This small molecule binds to this protein.
Small molecule (SMILES): Nc1ncnc2c1ncn2[C@@H]1O[C@H](CO[P](=O)(O)O[P](=O)(O)CP(=O)(O)O)[C@@H](O)[C@H]1O

Sequence of chain 1.B:
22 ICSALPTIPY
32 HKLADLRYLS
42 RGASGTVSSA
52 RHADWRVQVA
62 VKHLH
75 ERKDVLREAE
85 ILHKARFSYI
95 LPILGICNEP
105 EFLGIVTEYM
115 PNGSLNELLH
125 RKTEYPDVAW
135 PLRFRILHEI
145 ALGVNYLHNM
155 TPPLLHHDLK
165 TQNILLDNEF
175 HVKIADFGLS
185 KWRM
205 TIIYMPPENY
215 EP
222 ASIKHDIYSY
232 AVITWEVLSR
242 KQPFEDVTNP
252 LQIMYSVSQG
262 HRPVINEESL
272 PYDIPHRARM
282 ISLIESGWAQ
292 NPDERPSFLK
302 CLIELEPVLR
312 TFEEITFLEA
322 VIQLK

Binding-site contacts:
Ligand atom N6 contacts residue GLU112 of chain 1.B at 3.0 Å (salt-bridge).
Ligand atom PB contacts residue ASP180 of chain 1.B at 3.5 Å.
Ligand atom N1 contacts residue MET114 of chain 1.B at 2.9 Å (h-bond).
Ligand atom O3G contacts residue GLY46 of chain 1.B at 3.3 Å (h-bond).
Ligand atom N1 contacts residue TYR113 of chain 1.B at 3.7 Å.
Ligand atom O1B contacts residue ASP180 of chain 1.B at 3.0 Å (salt-bridge).
Ligand atom O2A contacts residue LYS63 of chain 1.B at 3.1 Å (salt-bridge).
Ligand atom O3A contacts residue LYS63 of chain 1.B at 3.1 Å.
Ligand atom O3G contacts residue ALA44 of chain 1.B at 2.9 Å (h-bond).
Ligand atom PB contacts residue LYS63 of chain 1.B at 3.7 Å.
Ligand atom N6 contacts residue THR111 of chain 1.B at 3.3 Å (h-bond).
Ligand atom O2G contacts residue SER45 of chain 1.B at 2.9 Å.
Ligand atom O3G contacts residue SER45 of chain 1.B at 2.5 Å (h-bond).
Ligand atom PA contacts residue LYS63 of chain 1.B at 3.7 Å.
Ligand atom O2B contacts residue MG1 of chain 1.F at 2.2 Å.
Ligand atom C1' contacts residue SER41 of chain 1.B at 3.6 Å.
Ligand atom C2 contacts residue MET114 of chain 1.B at 3.4 Å (hydrophobic).
Ligand atom O1A contacts residue ASP180 of chain 1.B at 3.1 Å (salt-bridge).
Ligand atom O1B contacts residue MG1 of chain 1.F at 3.8 Å.
Ligand atom C4' contacts residue SER41 of chain 1.B at 3.8 Å.
Ligand atom C2 contacts residue TYR113 of chain 1.B at 3.8 Å (hydrophobic).
Ligand atom O3' contacts residue GLN166 of chain 1.B at 3.8 Å.
Ligand atom PB contacts residue MG1 of chain 1.F at 3.3 Å.
Ligand atom C5 contacts residue LEU169 of chain 1.B at 3.6 Å (hydrophobic).
Ligand atom C6 contacts residue ALA61 of chain 1.B at 3.5 Å (hydrophobic).
Ligand atom PG contacts residue SER45 of chain 1.B at 3.6 Å.
Ligand atom O2B contacts residue ASP180 of chain 1.B at 3.1 Å (salt-bridge).
Ligand atom N6 contacts residue ALA61 of chain 1.B at 3.3 Å.
Ligand atom O3G contacts residue GLY43 of chain 1.B at 3.0 Å.
Ligand atom PA contacts residue MG1 of chain 1.F at 3.4 Å.
Ligand atom O1A contacts residue ASN167 of chain 1.B at 3.4 Å (h-bond).
Ligand atom O1A contacts residue MG1 of chain 1.F at 2.2 Å.
Ligand atom O3A contacts residue MG1 of chain 1.F at 3.7 Å.
Ligand atom C3' contacts residue GLN166 of chain 1.B at 3.7 Å.
Ligand atom N7 contacts residue LEU169 of chain 1.B at 3.6 Å.
Ligand atom N6 contacts residue LEU95 of chain 1.B at 3.8 Å.
Ligand atom O2' contacts residue GLU121 of chain 1.B at 3.6 Å (salt-bridge).
Ligand atom O4' contacts residue SER41 of chain 1.B at 3.0 Å (h-bond).
Ligand atom O1B contacts residue LYS63 of chain 1.B at 3.0 Å (salt-bridge).
Ligand atom C6 contacts residue MET114 of chain 1.B at 3.8 Å (hydrophobic).